Binding-site contacts:
Ligand atom C8 contacts residue THR239 of chain 1.A at 4.0 Å.
Ligand atom C11 contacts residue THR239 of chain 1.A at 3.6 Å.
Ligand atom C15 contacts residue VAL294 of chain 1.A at 3.3 Å (hydrophobic).
Ligand atom N2 contacts residue THR239 of chain 1.A at 4.3 Å.
Ligand atom C7 contacts residue ARG258 of chain 1.A at 4.5 Å.
Ligand atom C contacts residue THR239 of chain 1.A at 4.1 Å.
Ligand atom C4 contacts residue LEU243 of chain 1.A at 3.4 Å (hydrophobic).
Ligand atom C10 contacts residue THR239 of chain 1.A at 3.7 Å.
Ligand atom N1 contacts residue ARG241 of chain 1.A at 4.2 Å.
Ligand atom C9 contacts residue THR239 of chain 1.A at 4.3 Å.
Ligand atom C14 contacts residue ILE296 of chain 1.A at 3.2 Å (hydrophobic).
Ligand atom C13 contacts residue ILE296 of chain 1.A at 3.4 Å (hydrophobic).
Ligand atom C12 contacts residue THR239 of chain 1.A at 3.8 Å.
Ligand atom C14 contacts residue PHE295 of chain 1.A at 3.6 Å (hydrophobic).
Ligand atom N2 contacts residue VAL294 of chain 1.A at 4.2 Å.
Ligand atom N1 contacts residue THR242 of chain 1.A at 3.9 Å.
Ligand atom C contacts residue VAL294 of chain 1.A at 3.8 Å (hydrophobic).
Ligand atom C12 contacts residue LEU238 of chain 1.A at 4.0 Å (hydrophobic).
Ligand atom C14 contacts residue THR239 of chain 1.A at 3.9 Å.
Ligand atom C3 contacts residue LEU243 of chain 1.A at 4.0 Å (hydrophobic).
Ligand atom C14 contacts residue VAL294 of chain 1.A at 3.8 Å (hydrophobic).
Ligand atom O1 contacts residue THR239 of chain 1.A at 3.2 Å.
Ligand atom C15 contacts residue ILE296 of chain 1.A at 3.9 Å (hydrophobic).
Ligand atom C7 contacts residue VAL294 of chain 1.A at 4.1 Å (hydrophobic).
Ligand atom C contacts residue PHE295 of chain 1.A at 3.8 Å (hydrophobic).
Ligand atom C13 contacts residue THR239 of chain 1.A at 4.0 Å.
Ligand atom C13 contacts residue LEU238 of chain 1.A at 4.3 Å (hydrophobic).
Ligand atom C15 contacts residue THR239 of chain 1.A at 3.8 Å.
Ligand atom C15 contacts residue PHE295 of chain 1.A at 4.2 Å (hydrophobic).
Ligand atom C6 contacts residue ARG258 of chain 1.A at 3.6 Å.
Ligand atom C contacts residue LEU243 of chain 1.A at 4.3 Å (hydrophobic).
Ligand atom C4 contacts residue THR242 of chain 1.A at 3.6 Å.
Ligand atom O contacts residue VAL294 of chain 1.A at 4.4 Å.
Ligand atom O1 contacts residue ARG241 of chain 1.A at 3.5 Å.
Ligand atom C13 contacts residue PHE295 of chain 1.A at 4.4 Å (hydrophobic).
Ligand atom O contacts residue ARG258 of chain 1.A at 3.4 Å (salt-bridge).

Sequence of chain 1.A:
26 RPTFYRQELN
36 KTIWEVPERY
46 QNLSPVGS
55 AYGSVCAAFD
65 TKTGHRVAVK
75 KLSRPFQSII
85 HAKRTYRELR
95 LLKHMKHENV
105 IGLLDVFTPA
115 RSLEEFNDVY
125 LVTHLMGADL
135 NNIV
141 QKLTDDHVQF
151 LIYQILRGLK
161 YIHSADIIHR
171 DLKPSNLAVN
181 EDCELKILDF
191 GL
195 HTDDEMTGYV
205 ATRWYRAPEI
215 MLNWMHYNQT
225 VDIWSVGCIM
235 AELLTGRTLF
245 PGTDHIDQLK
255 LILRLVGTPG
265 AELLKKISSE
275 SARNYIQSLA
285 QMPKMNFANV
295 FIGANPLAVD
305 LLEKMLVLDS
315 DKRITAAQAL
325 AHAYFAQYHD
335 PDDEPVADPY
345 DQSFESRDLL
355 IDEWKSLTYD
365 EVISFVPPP

A protein and the small-molecule ligand that binds it are described below.
Small molecule (SMILES): C[C@@]1(C(=O)NCc2ccccc2)CN(C2COC2)CCN1